Binding-site contacts:
Ligand atom C3 contacts residue GLU38 of chain 1.A at 3.5 Å.
Ligand atom C6 contacts residue TYR325 of chain 1.A at 3.4 Å (hydrophobic).
Ligand atom O10 contacts residue ARG71 of chain 1.A at 3.1 Å (salt-bridge).
Ligand atom C9 contacts residue ASN213 of chain 1.A at 3.4 Å.
Ligand atom O6 contacts residue ARG211 of chain 1.A at 3.9 Å.
Ligand atom C2 contacts residue TYR325 of chain 1.A at 3.4 Å (hydrophobic).
Ligand atom O1B contacts residue TYR325 of chain 1.A at 3.3 Å.
Ligand atom C5 contacts residue TYR325 of chain 1.A at 3.9 Å (hydrophobic).
Ligand atom C8 contacts residue ARG211 of chain 1.A at 3.7 Å.
Ligand atom C1 contacts residue TYR325 of chain 1.A at 4.0 Å (hydrophobic).
Ligand atom O1A contacts residue ARG290 of chain 1.A at 3.9 Å.
Ligand atom O4 contacts residue GLU38 of chain 1.A at 3.1 Å (salt-bridge).
Ligand atom C5 contacts residue ASP70 of chain 1.A at 3.8 Å.
Ligand atom O1A contacts residue ARG37 of chain 1.A at 3.6 Å (salt-bridge).
Ligand atom C3 contacts residue ASP70 of chain 1.A at 3.1 Å.
Ligand atom O9 contacts residue ARG143 of chain 1.A at 3.4 Å (salt-bridge).
Ligand atom C1 contacts residue ARG290 of chain 1.A at 4.0 Å.
Ligand atom O1B contacts residue ARG211 of chain 1.A at 3.8 Å.
Ligand atom C4 contacts residue GLU38 of chain 1.A at 3.7 Å.
Ligand atom O9 contacts residue GLU195 of chain 1.A at 2.5 Å (salt-bridge).
Ligand atom O9 contacts residue ALA165 of chain 1.A at 3.1 Å.
Ligand atom C11 contacts residue ARG143 of chain 1.A at 3.6 Å.
Ligand atom O9 contacts residue ASN213 of chain 1.A at 3.8 Å.
Ligand atom O1B contacts residue ARG37 of chain 1.A at 3.7 Å.
Ligand atom O8 contacts residue ARG211 of chain 1.A at 4.0 Å.
Ligand atom O6 contacts residue TYR325 of chain 1.A at 3.6 Å (h-bond).
Ligand atom C9 contacts residue GLU195 of chain 1.A at 3.6 Å.
Ligand atom C2 contacts residue ASP70 of chain 1.A at 3.9 Å.
Ligand atom C11 contacts residue ILE141 of chain 1.A at 4.1 Å (hydrophobic).
Ligand atom C8 contacts residue GLU195 of chain 1.A at 3.6 Å.
Ligand atom C1 contacts residue ARG37 of chain 1.A at 3.8 Å.
Ligand atom O10 contacts residue ASP70 of chain 1.A at 3.7 Å.
Ligand atom O1B contacts residue ARG290 of chain 1.A at 3.0 Å (salt-bridge).
Ligand atom C4 contacts residue ASP70 of chain 1.A at 3.7 Å.
Ligand atom O4 contacts residue ASP70 of chain 1.A at 3.2 Å.
Ligand atom C4 contacts residue TYR325 of chain 1.A at 3.3 Å (hydrophobic).
Ligand atom C3 contacts residue ARG37 of chain 1.A at 3.9 Å.
Ligand atom O8 contacts residue GLU195 of chain 1.A at 2.7 Å (salt-bridge).
Ligand atom C9 contacts residue ALA165 of chain 1.A at 3.4 Å (hydrophobic).
Ligand atom C3 contacts residue TYR325 of chain 1.A at 3.3 Å (hydrophobic).

Sequence of chain 1.A:
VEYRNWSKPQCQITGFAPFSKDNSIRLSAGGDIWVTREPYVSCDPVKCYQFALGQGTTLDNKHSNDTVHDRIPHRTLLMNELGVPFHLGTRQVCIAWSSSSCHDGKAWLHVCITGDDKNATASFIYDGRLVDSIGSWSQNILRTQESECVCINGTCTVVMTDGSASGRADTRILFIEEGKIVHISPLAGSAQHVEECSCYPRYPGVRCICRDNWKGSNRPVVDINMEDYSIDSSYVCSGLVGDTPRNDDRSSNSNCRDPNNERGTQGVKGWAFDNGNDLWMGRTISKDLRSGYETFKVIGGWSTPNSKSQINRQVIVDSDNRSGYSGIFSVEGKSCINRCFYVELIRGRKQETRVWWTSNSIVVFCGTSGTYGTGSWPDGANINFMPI

This protein binds this small molecule.
Small molecule (SMILES): CC(=O)N[C@H]1[C@H]([C@H](O)[C@H](O)CO)OC(C(=O)O)=C[C@@H]1O